Sequence of chain 1.A:
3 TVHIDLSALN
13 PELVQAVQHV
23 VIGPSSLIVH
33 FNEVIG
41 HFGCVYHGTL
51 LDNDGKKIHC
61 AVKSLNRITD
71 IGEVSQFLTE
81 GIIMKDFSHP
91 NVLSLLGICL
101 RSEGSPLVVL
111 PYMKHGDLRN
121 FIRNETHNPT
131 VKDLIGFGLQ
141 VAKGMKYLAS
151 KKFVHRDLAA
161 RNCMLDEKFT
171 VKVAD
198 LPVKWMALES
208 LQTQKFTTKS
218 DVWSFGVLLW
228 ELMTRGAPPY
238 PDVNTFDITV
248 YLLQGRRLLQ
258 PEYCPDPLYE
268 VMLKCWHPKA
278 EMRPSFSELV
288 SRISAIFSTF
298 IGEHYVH

A protein and the small-molecule ligand that binds it are described below.
Small molecule (SMILES): COc1ccc2c(Oc3ccc(NC(=O)c4c(C)n(CC(C)(C)O)n(-c5ccccc5)c4=O)cc3F)ccnc2c1

Binding-site contacts:
Ligand atom C5 contacts residue MET164 of chain 1.A at 3.4 Å (hydrophobic).
Ligand atom F1 contacts residue LYS63 of chain 1.A at 3.8 Å.
Ligand atom C16 contacts residue TYR112 of chain 1.A at 3.4 Å (hydrophobic).
Ligand atom C9 contacts residue MET164 of chain 1.A at 3.6 Å (hydrophobic).
Ligand atom O2 contacts residue GLY116 of chain 1.A at 3.8 Å.
Ligand atom C26 contacts residue PHE77 of chain 1.A at 3.8 Å (hydrophobic).
Ligand atom C26 contacts residue GLU80 of chain 1.A at 3.3 Å.
Ligand atom O2 contacts residue ILE37 of chain 1.A at 3.8 Å.
Ligand atom C7 contacts residue ALA61 of chain 1.A at 3.5 Å (hydrophobic).
Ligand atom C23 contacts residue MET84 of chain 1.A at 3.8 Å (hydrophobic).
Ligand atom C12 contacts residue LEU110 of chain 1.A at 3.1 Å (hydrophobic).
Ligand atom C4 contacts residue MET164 of chain 1.A at 3.7 Å (hydrophobic).
Ligand atom O3 contacts residue VAL108 of chain 1.A at 3.8 Å.
Ligand atom C3 contacts residue MET113 of chain 1.A at 3.4 Å (hydrophobic).
Ligand atom C16 contacts residue MET113 of chain 1.A at 3.5 Å (hydrophobic).
Ligand atom C25 contacts residue PHE77 of chain 1.A at 3.5 Å (hydrophobic).
Ligand atom C8 contacts residue ALA61 of chain 1.A at 3.6 Å (hydrophobic).
Ligand atom C22 contacts residue ASP175 of chain 1.A at 3.0 Å.
Ligand atom C14 contacts residue LEU93 of chain 1.A at 3.6 Å (hydrophobic).
Ligand atom F1 contacts residue VAL45 of chain 1.A at 3.2 Å.
Ligand atom N3 contacts residue MET84 of chain 1.A at 3.4 Å (h-bond).
Ligand atom C26 contacts residue LEU65 of chain 1.A at 3.8 Å (hydrophobic).
Ligand atom C6 contacts residue MET164 of chain 1.A at 3.6 Å (hydrophobic).
Ligand atom C7 contacts residue PRO111 of chain 1.A at 3.2 Å (hydrophobic).
Ligand atom C28 contacts residue MET84 of chain 1.A at 3.5 Å (hydrophobic).
Ligand atom C21 contacts residue ASP175 of chain 1.A at 3.4 Å.
Ligand atom C13 contacts residue ASP175 of chain 1.A at 3.7 Å.
Ligand atom C7 contacts residue MET113 of chain 1.A at 3.6 Å (hydrophobic).
Ligand atom C13 contacts residue LEU110 of chain 1.A at 3.6 Å (hydrophobic).
Ligand atom C18 contacts residue MET84 of chain 1.A at 3.5 Å (hydrophobic).
Ligand atom N1 contacts residue MET113 of chain 1.A at 3.0 Å (h-bond).
Ligand atom C11 contacts residue LEU110 of chain 1.A at 3.5 Å (hydrophobic).
Ligand atom C17 contacts residue ASP175 of chain 1.A at 3.6 Å.
Ligand atom O5 contacts residue ALA174 of chain 1.A at 3.5 Å.
Ligand atom N2 contacts residue ASP175 of chain 1.A at 3.3 Å (salt-bridge).
Ligand atom C6 contacts residue ILE37 of chain 1.A at 3.7 Å (hydrophobic).
Ligand atom C21 contacts residue MET84 of chain 1.A at 3.6 Å (hydrophobic).
Ligand atom C2 contacts residue ILE37 of chain 1.A at 3.4 Å (hydrophobic).
Ligand atom O5 contacts residue ASP175 of chain 1.A at 2.8 Å (salt-bridge).
Ligand atom C1 contacts residue ILE37 of chain 1.A at 3.3 Å (hydrophobic).